Binding-site contacts:
Ligand atom C2 contacts residue ARG22 of chain 1.A at 4.3 Å.
Ligand atom O3 contacts residue ALA257 of chain 1.A at 3.6 Å.
Ligand atom C3 contacts residue ALA257 of chain 1.A at 4.3 Å (hydrophobic).
Ligand atom O1 contacts residue HIS258 of chain 1.A at 3.8 Å.
Ligand atom O1 contacts residue ARG22 of chain 1.A at 3.1 Å (salt-bridge).
Ligand atom C1 contacts residue ARG22 of chain 1.A at 3.3 Å.
Ligand atom C2 contacts residue HIS258 of chain 1.A at 3.2 Å.
Ligand atom C1 contacts residue HIS258 of chain 1.A at 3.8 Å.
Ligand atom C3 contacts residue HIS258 of chain 1.A at 4.5 Å.
Ligand atom C2 contacts residue ALA257 of chain 1.A at 4.0 Å (hydrophobic).

A small-molecule ligand and the protein it binds are described below.
Small molecule (SMILES): OCCCO

Sequence of chain 1.A:
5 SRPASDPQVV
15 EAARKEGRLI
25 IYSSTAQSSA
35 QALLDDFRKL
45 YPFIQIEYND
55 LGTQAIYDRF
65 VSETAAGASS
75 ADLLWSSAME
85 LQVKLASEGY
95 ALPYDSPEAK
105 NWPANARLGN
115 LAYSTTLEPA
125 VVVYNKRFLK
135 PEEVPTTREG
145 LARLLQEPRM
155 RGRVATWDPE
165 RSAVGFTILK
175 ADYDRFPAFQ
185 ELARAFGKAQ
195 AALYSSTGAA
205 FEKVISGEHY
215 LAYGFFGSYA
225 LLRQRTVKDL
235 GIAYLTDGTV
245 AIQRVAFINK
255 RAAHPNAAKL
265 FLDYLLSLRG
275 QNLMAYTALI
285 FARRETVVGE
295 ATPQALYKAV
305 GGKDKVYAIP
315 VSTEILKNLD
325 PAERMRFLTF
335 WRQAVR